Sequence of chain 1.B:
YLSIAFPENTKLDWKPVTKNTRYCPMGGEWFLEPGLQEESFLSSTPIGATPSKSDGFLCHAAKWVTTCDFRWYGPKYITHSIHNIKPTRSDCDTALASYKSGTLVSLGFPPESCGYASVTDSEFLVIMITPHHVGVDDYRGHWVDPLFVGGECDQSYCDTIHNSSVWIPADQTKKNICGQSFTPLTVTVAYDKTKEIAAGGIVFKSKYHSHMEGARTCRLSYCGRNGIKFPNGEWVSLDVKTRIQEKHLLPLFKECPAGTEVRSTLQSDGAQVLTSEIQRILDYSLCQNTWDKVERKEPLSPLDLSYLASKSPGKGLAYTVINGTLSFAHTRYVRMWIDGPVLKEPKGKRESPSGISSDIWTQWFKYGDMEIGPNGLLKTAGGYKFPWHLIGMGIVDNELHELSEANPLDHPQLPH

A small-molecule ligand and the protein it binds are described below.
Small molecule (SMILES): CC(=O)N[C@H]1CO[C@H](CO[C@@H]2O[C@@H](C)[C@@H](O)[C@@H](O)[C@@H]2O)[C@@H](O)[C@@H]1O

Binding-site contacts:
Ligand atom C6 contacts residue ASN323 of chain 1.B at 4.4 Å.
Ligand atom C2 contacts residue ASN323 of chain 1.B at 2.5 Å.
Ligand atom O5 contacts residue ASN323 of chain 1.B at 2.1 Å (h-bond).
Ligand atom C5 contacts residue ASN323 of chain 1.B at 3.5 Å.
Ligand atom C3 contacts residue ASN323 of chain 1.B at 3.8 Å.
Ligand atom C8 contacts residue ASN323 of chain 1.B at 3.7 Å.
Ligand atom C4 contacts residue ASN323 of chain 1.B at 4.0 Å.
Ligand atom C7 contacts residue ASN323 of chain 1.B at 3.7 Å.
Ligand atom N2 contacts residue ASN323 of chain 1.B at 3.2 Å (h-bond).
Ligand atom C1 contacts residue ASN323 of chain 1.B at 1.4 Å.